Sequence of chain 1.B:
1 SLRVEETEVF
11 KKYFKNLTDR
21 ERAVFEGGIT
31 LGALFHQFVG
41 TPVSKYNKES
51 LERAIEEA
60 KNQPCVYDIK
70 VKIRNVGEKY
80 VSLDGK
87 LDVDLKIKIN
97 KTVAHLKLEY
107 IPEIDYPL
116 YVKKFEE

Sequence of chain 1.A:
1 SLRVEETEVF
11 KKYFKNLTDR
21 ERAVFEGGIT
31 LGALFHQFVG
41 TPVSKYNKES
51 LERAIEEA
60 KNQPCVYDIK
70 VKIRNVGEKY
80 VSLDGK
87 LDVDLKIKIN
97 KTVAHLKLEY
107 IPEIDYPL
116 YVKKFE

Sequence of chain 1.D:
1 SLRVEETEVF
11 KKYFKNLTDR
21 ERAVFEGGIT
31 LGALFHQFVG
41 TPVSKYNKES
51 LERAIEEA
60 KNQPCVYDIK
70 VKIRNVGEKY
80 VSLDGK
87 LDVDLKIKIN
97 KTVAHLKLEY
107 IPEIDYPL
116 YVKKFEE

A protein and the small-molecule ligand that binds it are described below.
Small molecule (SMILES): Nc1nc2c(c(=O)[nH]1)=NC(=O)N=2

Binding-site contacts:
Ligand atom C5 contacts residue ILE29 of chain 1.D at 4.0 Å (hydrophobic).
Ligand atom N2 contacts residue PHE25 of chain 1.D at 4.0 Å.
Ligand atom N9 contacts residue MSE115 of chain 1.B at 3.7 Å.
Ligand atom O6 contacts residue GLU26 of chain 1.D at 3.3 Å (salt-bridge).
Ligand atom C4 contacts residue TYR112 of chain 1.B at 3.5 Å (hydrophobic).
Ligand atom N2 contacts residue PHE14 of chain 1.D at 3.3 Å.
Ligand atom N1 contacts residue PRO63 of chain 1.D at 3.8 Å.
Ligand atom C6 contacts residue TYR112 of chain 1.B at 3.9 Å (hydrophobic).
Ligand atom N1 contacts residue ILE29 of chain 1.D at 3.4 Å.
Ligand atom N3 contacts residue LEU114 of chain 1.B at 3.8 Å.
Ligand atom N2 contacts residue MSE115 of chain 1.B at 2.9 Å (h-bond).
Ligand atom C8 contacts residue MSE115 of chain 1.B at 3.8 Å.
Ligand atom O6 contacts residue GLN62 of chain 1.D at 4.0 Å.
Ligand atom C2 contacts residue GLU26 of chain 1.D at 3.6 Å.
Ligand atom O6 contacts residue ILE29 of chain 1.D at 3.5 Å.
Ligand atom N2 contacts residue LEU114 of chain 1.B at 3.9 Å.
Ligand atom N3 contacts residue TYR112 of chain 1.B at 3.8 Å.
Ligand atom N1 contacts residue GLU26 of chain 1.D at 2.8 Å (salt-bridge).
Ligand atom C8 contacts residue PRO113 of chain 1.B at 3.4 Å (hydrophobic).
Ligand atom O8 contacts residue PRO113 of chain 1.B at 3.3 Å (h-bond).
Ligand atom C8 contacts residue TYR112 of chain 1.B at 3.5 Å (hydrophobic).
Ligand atom N7 contacts residue TYR79 of chain 1.A at 4.0 Å.
Ligand atom C6 contacts residue PRO63 of chain 1.D at 3.7 Å (hydrophobic).
Ligand atom O8 contacts residue MSE115 of chain 1.B at 3.8 Å.
Ligand atom N9 contacts residue TYR112 of chain 1.B at 3.4 Å.
Ligand atom N2 contacts residue GLU26 of chain 1.D at 2.9 Å (salt-bridge).
Ligand atom C2 contacts residue MSE115 of chain 1.B at 3.6 Å.
Ligand atom N7 contacts residue TYR112 of chain 1.B at 3.2 Å (h-bond).
Ligand atom O8 contacts residue PHE35 of chain 1.B at 3.6 Å.
Ligand atom N9 contacts residue PRO113 of chain 1.B at 2.6 Å (h-bond).
Ligand atom C2 contacts residue ILE29 of chain 1.D at 3.6 Å (hydrophobic).
Ligand atom N3 contacts residue MSE115 of chain 1.B at 3.0 Å (h-bond).
Ligand atom O6 contacts residue PRO63 of chain 1.D at 3.3 Å.
Ligand atom C6 contacts residue GLU26 of chain 1.D at 3.4 Å.
Ligand atom C5 contacts residue TYR112 of chain 1.B at 3.2 Å (hydrophobic).
Ligand atom C6 contacts residue ILE29 of chain 1.D at 3.7 Å (hydrophobic).
Ligand atom C4 contacts residue MSE115 of chain 1.B at 3.7 Å.
Ligand atom N2 contacts residue ILE29 of chain 1.D at 4.0 Å.
Ligand atom N2 contacts residue PHE10 of chain 1.D at 3.8 Å.
Ligand atom C4 contacts residue PRO113 of chain 1.B at 3.8 Å (hydrophobic).